Binding-site contacts:
Ligand atom S11 contacts residue ZN1 of chain 1.E at 3.0 Å.
Ligand atom CL1 contacts residue VAL141 of chain 1.A at 3.5 Å.
Ligand atom CL1 contacts residue VAL119 of chain 1.A at 3.8 Å.
Ligand atom O12 contacts residue VAL119 of chain 1.A at 3.8 Å.
Ligand atom O12 contacts residue VAL141 of chain 1.A at 3.8 Å.
Ligand atom C19 contacts residue SER133 of chain 1.A at 3.9 Å.
Ligand atom N14 contacts residue THR198 of chain 1.A at 2.8 Å (h-bond).
Ligand atom O13 contacts residue THR198 of chain 1.A at 3.0 Å (h-bond).
Ligand atom O12 contacts residue ZN1 of chain 1.E at 3.0 Å.
Ligand atom C19 contacts residue SER130 of chain 1.A at 4.0 Å.
Ligand atom C4 contacts residue HIS91 of chain 1.A at 3.6 Å.
Ligand atom C10 contacts residue HIS66 of chain 1.A at 4.0 Å.
Ligand atom N14 contacts residue HIS117 of chain 1.A at 3.4 Å (h-bond).
Ligand atom C7 contacts residue THR199 of chain 1.A at 3.1 Å.
Ligand atom N14 contacts residue HIS93 of chain 1.A at 3.4 Å (h-bond).
Ligand atom C10 contacts residue THR199 of chain 1.A at 3.8 Å.
Ligand atom N14 contacts residue HIS91 of chain 1.A at 3.3 Å (h-bond).
Ligand atom C21 contacts residue ALA129 of chain 1.A at 3.8 Å (hydrophobic).
Ligand atom O12 contacts residue TRP208 of chain 1.A at 3.8 Å.
Ligand atom C20 contacts residue ALA129 of chain 1.A at 3.6 Å (hydrophobic).
Ligand atom O12 contacts residue HIS117 of chain 1.A at 3.3 Å (h-bond).
Ligand atom C6 contacts residue LEU197 of chain 1.A at 3.9 Å (hydrophobic).
Ligand atom O13 contacts residue TRP208 of chain 1.A at 3.5 Å.
Ligand atom C1 contacts residue LEU197 of chain 1.A at 3.6 Å (hydrophobic).
Ligand atom S11 contacts residue THR198 of chain 1.A at 3.8 Å.
Ligand atom N14 contacts residue ZN1 of chain 1.E at 1.9 Å.
Ligand atom O8 contacts residue THR199 of chain 1.A at 3.4 Å (h-bond).
Ligand atom S11 contacts residue HIS117 of chain 1.A at 3.9 Å.
Ligand atom C5 contacts residue THR199 of chain 1.A at 3.4 Å.
Ligand atom O13 contacts residue LEU197 of chain 1.A at 3.4 Å.
Ligand atom CL1 contacts residue LEU197 of chain 1.A at 3.8 Å.
Ligand atom C20 contacts residue SER130 of chain 1.A at 3.8 Å.
Ligand atom C4 contacts residue THR199 of chain 1.A at 3.4 Å.
Ligand atom C22 contacts residue GLN89 of chain 1.A at 3.9 Å.
Ligand atom O9 contacts residue THR199 of chain 1.A at 3.4 Å (h-bond).
Ligand atom C2 contacts residue LEU197 of chain 1.A at 3.6 Å (hydrophobic).
Ligand atom N14 contacts residue GLU104 of chain 1.A at 3.9 Å.
Ligand atom S11 contacts residue HIS91 of chain 1.A at 3.8 Å.
Ligand atom O12 contacts residue HIS91 of chain 1.A at 3.4 Å.
Ligand atom C3 contacts residue HIS91 of chain 1.A at 3.8 Å.

This small molecule binds to this protein.
Small molecule (SMILES): COC(=O)c1cc(S(N)(=O)=O)c(Cl)cc1SC1CCCCC1

Sequence of chain 1.A:
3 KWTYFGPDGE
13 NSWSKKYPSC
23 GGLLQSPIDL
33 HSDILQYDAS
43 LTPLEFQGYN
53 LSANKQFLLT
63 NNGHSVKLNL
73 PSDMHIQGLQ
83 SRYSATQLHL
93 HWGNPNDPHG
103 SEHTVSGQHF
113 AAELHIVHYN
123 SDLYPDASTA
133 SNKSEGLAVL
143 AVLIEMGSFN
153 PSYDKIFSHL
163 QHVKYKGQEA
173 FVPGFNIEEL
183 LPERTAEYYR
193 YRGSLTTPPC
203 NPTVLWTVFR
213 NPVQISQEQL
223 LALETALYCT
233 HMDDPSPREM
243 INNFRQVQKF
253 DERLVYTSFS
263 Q